Binding-site contacts:
Ligand atom C7 contacts residue PRO31 of chain 32.B at 3.2 Å (hydrophobic).
Ligand atom O3 contacts residue PRO31 of chain 32.B at 4.2 Å.
Ligand atom C2 contacts residue PRO31 of chain 32.B at 4.0 Å (hydrophobic).
Ligand atom O7 contacts residue ASN70 of chain 32.B at 3.5 Å (h-bond).
Ligand atom N2 contacts residue PRO31 of chain 32.B at 2.8 Å (h-bond).
Ligand atom C5 contacts residue ARG33 of chain 32.B at 3.9 Å.
Ligand atom O5 contacts residue ASN70 of chain 32.B at 2.4 Å (h-bond).
Ligand atom C1 contacts residue ASN70 of chain 32.B at 1.4 Å.
Ligand atom C2 contacts residue ASN70 of chain 32.B at 2.5 Å.
Ligand atom C8 contacts residue ASN70 of chain 32.B at 3.9 Å.
Ligand atom C7 contacts residue ASN70 of chain 32.B at 3.4 Å.
Ligand atom C1 contacts residue ARG33 of chain 32.B at 4.1 Å.
Ligand atom N2 contacts residue ASN70 of chain 32.B at 2.9 Å (h-bond).
Ligand atom O7 contacts residue SER71 of chain 32.B at 4.4 Å.
Ligand atom O5 contacts residue ARG33 of chain 32.B at 4.3 Å.
Ligand atom C4 contacts residue ASN70 of chain 32.B at 4.2 Å.
Ligand atom C5 contacts residue ASN70 of chain 32.B at 3.7 Å.
Ligand atom C3 contacts residue ASN70 of chain 32.B at 3.8 Å.
Ligand atom C6 contacts residue ARG33 of chain 32.B at 3.7 Å.
Ligand atom N2 contacts residue ASN32 of chain 32.B at 4.2 Å.
Ligand atom C3 contacts residue PRO31 of chain 32.B at 4.1 Å (hydrophobic).
Ligand atom O6 contacts residue ARG33 of chain 32.B at 3.0 Å (salt-bridge).
Ligand atom O7 contacts residue PRO31 of chain 32.B at 3.0 Å (h-bond).

A small-molecule ligand and the protein it binds are described below.
Small molecule (SMILES): CC(=O)N[C@@H]1[C@@H](O)[C@H](O)[C@@H](CO)O[C@H]1O

Sequence of chain 32.B:
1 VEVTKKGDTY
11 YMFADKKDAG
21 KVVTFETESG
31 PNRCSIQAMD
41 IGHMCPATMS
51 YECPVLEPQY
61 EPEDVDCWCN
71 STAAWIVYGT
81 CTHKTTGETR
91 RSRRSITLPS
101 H